Sequence of chain 1.A:
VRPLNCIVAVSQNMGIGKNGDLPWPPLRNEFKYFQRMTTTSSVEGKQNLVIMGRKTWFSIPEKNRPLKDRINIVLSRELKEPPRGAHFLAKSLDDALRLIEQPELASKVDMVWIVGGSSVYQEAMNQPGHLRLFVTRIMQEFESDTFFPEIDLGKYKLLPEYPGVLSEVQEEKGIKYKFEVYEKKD

A small-molecule ligand and the protein it binds are described below.
Small molecule (SMILES): COc1cc(Cc2cnc(N)nc2N)cc(C#CCCCC(=O)O)c1OC

Binding-site contacts:
Ligand atom N2 contacts residue VAL8 of chain 1.A at 3.1 Å.
Ligand atom O9 contacts residue GLN35 of chain 1.A at 3.4 Å.
Ligand atom C52 contacts residue PHE31 of chain 1.A at 3.7 Å (hydrophobic).
Ligand atom C5 contacts residue PHE34 of chain 1.A at 3.6 Å (hydrophobic).
Ligand atom N3 contacts residue PHE34 of chain 1.A at 3.5 Å.
Ligand atom C2 contacts residue ALA9 of chain 1.A at 3.8 Å (hydrophobic).
Ligand atom O9 contacts residue PHE34 of chain 1.A at 3.6 Å.
Ligand atom N4 contacts residue PHE34 of chain 1.A at 3.4 Å.
Ligand atom N4 contacts residue TYR121 of chain 1.A at 3.7 Å.
Ligand atom O10 contacts residue LYS68 of chain 1.A at 2.9 Å (salt-bridge).
Ligand atom N2 contacts residue THR136 of chain 1.A at 3.8 Å.
Ligand atom N1 contacts residue GLU30 of chain 1.A at 3.1 Å (salt-bridge).
Ligand atom N4 contacts residue VAL115 of chain 1.A at 2.6 Å (h-bond).
Ligand atom C8 contacts residue ARG70 of chain 1.A at 3.2 Å.
Ligand atom O4 contacts residue LEU22 of chain 1.A at 3.5 Å.
Ligand atom C2 contacts residue VAL8 of chain 1.A at 3.7 Å (hydrophobic).
Ligand atom O5 contacts residue PRO61 of chain 1.A at 3.8 Å.
Ligand atom N3 contacts residue ILE7 of chain 1.A at 3.4 Å (h-bond).
Ligand atom C4 contacts residue PHE34 of chain 1.A at 3.4 Å (hydrophobic).
Ligand atom O10 contacts residue GLN35 of chain 1.A at 2.9 Å (h-bond).
Ligand atom N1 contacts residue PHE34 of chain 1.A at 3.8 Å.
Ligand atom N4 contacts residue ILE7 of chain 1.A at 3.1 Å (h-bond).
Ligand atom C4B contacts residue ILE60 of chain 1.A at 3.7 Å (hydrophobic).
Ligand atom O10 contacts residue ARG70 of chain 1.A at 2.9 Å (salt-bridge).
Ligand atom C4 contacts residue ILE7 of chain 1.A at 3.7 Å (hydrophobic).
Ligand atom C4B contacts residue SER59 of chain 1.A at 3.0 Å.
Ligand atom C54 contacts residue PHE31 of chain 1.A at 3.8 Å (hydrophobic).
Ligand atom C51 contacts residue NDP1 of chain 1.B at 3.7 Å.
Ligand atom C7 contacts residue GLN35 of chain 1.A at 3.7 Å.
Ligand atom C53 contacts residue PHE31 of chain 1.A at 3.7 Å (hydrophobic).
Ligand atom C51 contacts residue VAL115 of chain 1.A at 3.8 Å (hydrophobic).
Ligand atom C5' contacts residue PHE31 of chain 1.A at 3.5 Å (hydrophobic).
Ligand atom N4 contacts residue NDP1 of chain 1.B at 3.8 Å.
Ligand atom O9 contacts residue ARG70 of chain 1.A at 2.7 Å (salt-bridge).
Ligand atom N2 contacts residue ALA9 of chain 1.A at 3.5 Å (h-bond).
Ligand atom N2 contacts residue GLU30 of chain 1.A at 3.1 Å (salt-bridge).
Ligand atom C4B contacts residue NDP1 of chain 1.B at 3.8 Å.
Ligand atom C8 contacts residue LYS68 of chain 1.A at 3.6 Å.
Ligand atom C8 contacts residue GLN35 of chain 1.A at 3.1 Å.
Ligand atom N3 contacts residue VAL8 of chain 1.A at 3.4 Å.